A protein and the small-molecule ligand that binds it are described below.
Small molecule (SMILES): Nc1ncnc2c1ncn2[C@@H]1O[C@H](CO[P](=O)(O)OC(=O)[C@@H](N)Cc2c[nH]c3ccccc23)[C@@H](O)[C@H]1O

Sequence of chain 1.B:
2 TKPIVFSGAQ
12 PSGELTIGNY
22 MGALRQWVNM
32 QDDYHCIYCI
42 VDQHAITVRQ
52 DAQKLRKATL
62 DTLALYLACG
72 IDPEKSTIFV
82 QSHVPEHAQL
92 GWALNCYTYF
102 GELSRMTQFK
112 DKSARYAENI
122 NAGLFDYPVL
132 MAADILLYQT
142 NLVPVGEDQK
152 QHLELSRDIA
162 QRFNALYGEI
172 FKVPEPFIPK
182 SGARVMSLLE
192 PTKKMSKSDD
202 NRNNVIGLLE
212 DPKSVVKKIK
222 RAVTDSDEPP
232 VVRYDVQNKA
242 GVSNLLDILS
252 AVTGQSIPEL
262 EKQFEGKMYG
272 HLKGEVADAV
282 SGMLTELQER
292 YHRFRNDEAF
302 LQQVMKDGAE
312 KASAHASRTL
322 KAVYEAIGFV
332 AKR

Binding-site contacts:
Ligand atom C8 contacts residue ASN20 of chain 1.B at 3.1 Å.
Ligand atom N1 contacts residue VAL186 of chain 1.B at 2.8 Å (h-bond).
Ligand atom C4 contacts residue GLY19 of chain 1.B at 3.4 Å.
Ligand atom N6 contacts residue MET196 of chain 1.B at 3.0 Å (h-bond).
Ligand atom C2 contacts residue GLY19 of chain 1.B at 3.0 Å.
Ligand atom O2' contacts residue GLY147 of chain 1.B at 2.8 Å (h-bond).
Ligand atom CD1 contacts residue HIS45 of chain 1.B at 3.5 Å.
Ligand atom NH3 contacts residue MET132 of chain 1.B at 3.5 Å (h-bond).
Ligand atom C5' contacts residue ASN20 of chain 1.B at 3.4 Å.
Ligand atom O3' contacts residue GLY147 of chain 1.B at 3.3 Å (h-bond).
Ligand atom O5' contacts residue ASN20 of chain 1.B at 2.9 Å (h-bond).
Ligand atom NH3 contacts residue GLN150 of chain 1.B at 3.0 Å (h-bond).
Ligand atom N1 contacts residue GLY19 of chain 1.B at 3.4 Å (h-bond).
Ligand atom C contacts residue TYR128 of chain 1.B at 3.4 Å (hydrophobic).
Ligand atom O contacts residue TYR128 of chain 1.B at 2.8 Å (h-bond).
Ligand atom N6 contacts residue VAL186 of chain 1.B at 2.8 Å (h-bond).
Ligand atom CA contacts residue TYR128 of chain 1.B at 3.4 Å (hydrophobic).
Ligand atom CE3 contacts residue GLY9 of chain 1.B at 3.5 Å.
Ligand atom O1P contacts residue ALA10 of chain 1.B at 3.5 Å.
Ligand atom N6 contacts residue LYS195 of chain 1.B at 3.4 Å.
Ligand atom C2 contacts residue ALA184 of chain 1.B at 3.2 Å (hydrophobic).
Ligand atom N3 contacts residue GLY19 of chain 1.B at 3.0 Å (h-bond).
Ligand atom O1P contacts residue LYS198 of chain 1.B at 3.5 Å.
Ligand atom NH3 contacts residue TYR128 of chain 1.B at 2.7 Å (h-bond).
Ligand atom O3' contacts residue VAL146 of chain 1.B at 3.4 Å.
Ligand atom O4' contacts residue ASN20 of chain 1.B at 3.1 Å (h-bond).
Ligand atom CZ3 contacts residue SER8 of chain 1.B at 3.5 Å.
Ligand atom N1 contacts residue ARG185 of chain 1.B at 3.4 Å.
Ligand atom O2' contacts residue ASP149 of chain 1.B at 2.6 Å (salt-bridge).
Ligand atom O contacts residue GLN11 of chain 1.B at 3.2 Å (h-bond).
Ligand atom N3 contacts residue GLY23 of chain 1.B at 3.4 Å.
Ligand atom O2P contacts residue LYS198 of chain 1.B at 3.3 Å.
Ligand atom C2' contacts residue ASP149 of chain 1.B at 3.2 Å.
Ligand atom N7 contacts residue EDO1 of chain 1.F at 3.3 Å (h-bond).
Ligand atom NE1 contacts residue ASP135 of chain 1.B at 2.9 Å (salt-bridge).
Ligand atom C8 contacts residue EDO1 of chain 1.F at 3.4 Å.
Ligand atom N9 contacts residue ASP149 of chain 1.B at 3.5 Å (salt-bridge).
Ligand atom N7 contacts residue LYS195 of chain 1.B at 2.7 Å (salt-bridge).
Ligand atom O1P contacts residue GLN11 of chain 1.B at 2.8 Å (h-bond).
Ligand atom O2' contacts residue GLN150 of chain 1.B at 3.3 Å.